The small molecule below binds the protein below.
Small molecule (SMILES): CC(=O)N[C@H]1[C@H](O[C@H]2[C@H](O)[C@@H](NC(C)=O)CO[C@@H]2CO)O[C@H](CO)[C@@H](O[C@@H]2O[C@H](CO)[C@@H](O)[C@H](O)[C@@H]2O)[C@@H]1O

Binding-site contacts:
Ligand atom C4 contacts residue ARG480 of chain 1.D at 3.8 Å.
Ligand atom C2 contacts residue ARG480 of chain 1.D at 3.8 Å.
Ligand atom O5 contacts residue ARG480 of chain 1.D at 2.6 Å (salt-bridge).
Ligand atom C7 contacts residue ASN376 of chain 1.D at 3.8 Å.
Ligand atom C6 contacts residue ARG480 of chain 1.D at 3.5 Å.
Ligand atom N2 contacts residue ASN376 of chain 1.D at 2.8 Å (h-bond).
Ligand atom O6 contacts residue SER379 of chain 1.D at 4.3 Å.
Ligand atom O5 contacts residue ASN376 of chain 1.D at 2.4 Å (h-bond).
Ligand atom O6 contacts residue ARG480 of chain 1.D at 3.5 Å (salt-bridge).
Ligand atom C1 contacts residue ASN376 of chain 1.D at 1.4 Å.
Ligand atom O6 contacts residue HIS377 of chain 1.D at 3.3 Å (h-bond).
Ligand atom C4 contacts residue ASN376 of chain 1.D at 4.2 Å.
Ligand atom O7 contacts residue THR478 of chain 1.D at 4.4 Å.
Ligand atom C2 contacts residue ASN376 of chain 1.D at 2.4 Å.
Ligand atom C3 contacts residue ASN376 of chain 1.D at 3.7 Å.
Ligand atom C1 contacts residue ARG480 of chain 1.D at 3.4 Å.
Ligand atom C3 contacts residue ARG480 of chain 1.D at 4.4 Å.
Ligand atom O7 contacts residue ASN376 of chain 1.D at 4.3 Å.
Ligand atom C5 contacts residue ASN376 of chain 1.D at 3.6 Å.
Ligand atom O5 contacts residue HIS377 of chain 1.D at 4.4 Å.
Ligand atom C6 contacts residue HIS377 of chain 1.D at 4.5 Å.
Ligand atom C5 contacts residue ARG480 of chain 1.D at 3.4 Å.

Sequence of chain 1.D:
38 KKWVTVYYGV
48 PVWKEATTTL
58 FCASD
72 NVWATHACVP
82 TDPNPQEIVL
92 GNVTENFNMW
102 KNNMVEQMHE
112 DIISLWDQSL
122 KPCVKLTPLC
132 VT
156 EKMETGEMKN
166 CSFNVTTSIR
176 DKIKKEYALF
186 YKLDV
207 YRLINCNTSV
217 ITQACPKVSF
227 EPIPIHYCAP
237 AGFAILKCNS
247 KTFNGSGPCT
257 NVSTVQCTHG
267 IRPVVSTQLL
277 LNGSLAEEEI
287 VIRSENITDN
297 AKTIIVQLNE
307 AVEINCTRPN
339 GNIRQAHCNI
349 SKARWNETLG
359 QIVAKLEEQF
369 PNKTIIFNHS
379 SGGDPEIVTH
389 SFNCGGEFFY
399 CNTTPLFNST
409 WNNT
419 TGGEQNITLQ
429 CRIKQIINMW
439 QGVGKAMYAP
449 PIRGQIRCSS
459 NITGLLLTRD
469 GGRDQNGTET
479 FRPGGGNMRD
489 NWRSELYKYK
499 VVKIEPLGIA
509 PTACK